The small molecule below binds the protein below.
Small molecule (SMILES): CC(=O)N[C@@H]1[C@@H](O[C@@H]2O[C@H](CO)[C@H](O)[C@H](O[C@]3(C(=O)O)C[C@H](O)[C@@H](NC(C)=O)[C@H]([C@H](O)[C@H](O)CO)O3)[C@H]2O)[C@H](O)[C@@H](CO)O[C@H]1O

Binding-site contacts:
Ligand atom C6 contacts residue GLY145 of chain 1.B at 4.1 Å.
Ligand atom C9 contacts residue TYR106 of chain 1.B at 3.8 Å (hydrophobic).
Ligand atom O1B contacts residue SER146 of chain 1.B at 3.8 Å.
Ligand atom C5 contacts residue GLY145 of chain 1.B at 3.6 Å.
Ligand atom C9 contacts residue GLU200 of chain 1.B at 3.2 Å.
Ligand atom O10 contacts residue LEU204 of chain 1.B at 2.8 Å.
Ligand atom O3 contacts residue GLN236 of chain 1.B at 3.4 Å (h-bond).
Ligand atom O9 contacts residue TYR106 of chain 1.B at 3.1 Å (h-bond).
Ligand atom O4 contacts residue GLY145 of chain 1.B at 4.0 Å.
Ligand atom C8 contacts residue TYR106 of chain 1.B at 3.9 Å (hydrophobic).
Ligand atom C11 contacts residue GLY145 of chain 1.B at 3.5 Å.
Ligand atom C4 contacts residue GLN236 of chain 1.B at 3.9 Å.
Ligand atom C8 contacts residue GLU200 of chain 1.B at 4.1 Å.
Ligand atom O9 contacts residue GLY238 of chain 1.B at 4.0 Å.
Ligand atom C10 contacts residue GLY145 of chain 1.B at 3.5 Å.
Ligand atom O8 contacts residue TYR106 of chain 1.B at 2.8 Å (h-bond).
Ligand atom O4 contacts residue GLN236 of chain 1.B at 3.2 Å (h-bond).
Ligand atom O7 contacts residue LEU204 of chain 1.B at 3.8 Å.
Ligand atom O1A contacts residue SER146 of chain 1.B at 3.0 Å (h-bond).
Ligand atom O9 contacts residue HIS193 of chain 1.B at 3.0 Å (h-bond).
Ligand atom O1A contacts residue GLN236 of chain 1.B at 2.8 Å (h-bond).
Ligand atom C6 contacts residue GLU200 of chain 1.B at 3.8 Å.
Ligand atom O8 contacts residue GLN236 of chain 1.B at 3.0 Å (h-bond).
Ligand atom C8 contacts residue GLN236 of chain 1.B at 3.8 Å.
Ligand atom C10 contacts residue LEU204 of chain 1.B at 3.9 Å (hydrophobic).
Ligand atom O6 contacts residue GLN236 of chain 1.B at 3.6 Å (h-bond).
Ligand atom C9 contacts residue LEU204 of chain 1.B at 3.8 Å (hydrophobic).
Ligand atom O1A contacts residue ARG147 of chain 1.B at 3.8 Å.
Ligand atom C1 contacts residue ARG147 of chain 1.B at 3.7 Å.
Ligand atom C1 contacts residue SER146 of chain 1.B at 3.9 Å.
Ligand atom O1B contacts residue GLN236 of chain 1.B at 3.1 Å (h-bond).
Ligand atom O9 contacts residue GLU200 of chain 1.B at 2.6 Å (salt-bridge).
Ligand atom C9 contacts residue HIS193 of chain 1.B at 3.3 Å.
Ligand atom C4 contacts residue GLY145 of chain 1.B at 3.6 Å.
Ligand atom O1B contacts residue ARG147 of chain 1.B at 2.9 Å (salt-bridge).
Ligand atom C1 contacts residue GLN236 of chain 1.B at 2.9 Å.
Ligand atom N5 contacts residue GLY145 of chain 1.B at 2.7 Å (h-bond).
Ligand atom C2 contacts residue GLN236 of chain 1.B at 3.7 Å.
Ligand atom C11 contacts residue GLY144 of chain 1.B at 3.6 Å.
Ligand atom O6 contacts residue GLU200 of chain 1.B at 3.3 Å (salt-bridge).

Sequence of chain 1.B:
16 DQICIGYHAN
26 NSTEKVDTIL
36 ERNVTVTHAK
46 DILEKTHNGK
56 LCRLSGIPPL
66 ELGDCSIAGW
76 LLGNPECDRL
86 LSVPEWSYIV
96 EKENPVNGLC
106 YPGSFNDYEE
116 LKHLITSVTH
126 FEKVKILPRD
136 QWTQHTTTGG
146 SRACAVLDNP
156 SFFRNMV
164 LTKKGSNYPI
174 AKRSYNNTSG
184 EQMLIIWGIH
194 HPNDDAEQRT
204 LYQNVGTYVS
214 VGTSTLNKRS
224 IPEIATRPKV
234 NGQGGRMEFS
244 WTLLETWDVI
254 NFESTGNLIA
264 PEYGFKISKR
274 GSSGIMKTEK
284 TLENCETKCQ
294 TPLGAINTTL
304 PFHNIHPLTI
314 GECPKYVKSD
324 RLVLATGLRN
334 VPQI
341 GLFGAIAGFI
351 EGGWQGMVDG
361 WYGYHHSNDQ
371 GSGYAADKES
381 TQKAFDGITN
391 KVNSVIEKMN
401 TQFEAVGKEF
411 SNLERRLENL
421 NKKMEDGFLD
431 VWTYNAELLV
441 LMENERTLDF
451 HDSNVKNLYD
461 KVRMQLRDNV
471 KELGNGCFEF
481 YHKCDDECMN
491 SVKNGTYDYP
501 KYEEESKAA